Sequence of chain 44.M:
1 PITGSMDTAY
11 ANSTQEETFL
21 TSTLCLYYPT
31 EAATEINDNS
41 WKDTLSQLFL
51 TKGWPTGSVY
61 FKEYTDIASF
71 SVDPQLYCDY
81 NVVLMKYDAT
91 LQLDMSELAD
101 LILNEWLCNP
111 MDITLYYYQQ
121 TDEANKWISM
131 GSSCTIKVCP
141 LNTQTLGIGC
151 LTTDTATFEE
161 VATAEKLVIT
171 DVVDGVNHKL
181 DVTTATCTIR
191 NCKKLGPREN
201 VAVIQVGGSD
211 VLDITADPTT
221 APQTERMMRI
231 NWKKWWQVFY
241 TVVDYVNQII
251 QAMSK

Binding-site contacts:
Ligand atom C1 contacts residue ASN12 of chain 44.M at 2.2 Å.
Ligand atom N2 contacts residue ASN12 of chain 44.M at 3.8 Å.
Ligand atom C5 contacts residue ASN12 of chain 44.M at 4.2 Å.
Ligand atom O7 contacts residue ASN12 of chain 44.M at 3.6 Å.
Ligand atom C7 contacts residue ASN12 of chain 44.M at 3.9 Å.
Ligand atom C2 contacts residue ASN12 of chain 44.M at 3.3 Å.
Ligand atom O5 contacts residue ASN12 of chain 44.M at 2.8 Å (h-bond).

A small-molecule ligand and the protein it binds are described below.
Small molecule (SMILES): CC(=O)N[C@H]1[C@H](O[C@H]2[C@H](O)[C@@H](NC(C)=O)CO[C@@H]2CO)O[C@H](CO)[C@@H](O)[C@@H]1O